Binding-site contacts:
Ligand atom C5 contacts residue TYR377 of chain 1.C at 3.9 Å (hydrophobic).
Ligand atom O5 contacts residue ILE316 of chain 1.C at 4.0 Å.
Ligand atom C6 contacts residue GLY378 of chain 1.C at 3.4 Å.
Ligand atom C3 contacts residue ARG318 of chain 1.C at 3.8 Å.
Ligand atom C7 contacts residue ASN317 of chain 1.C at 3.7 Å.
Ligand atom C7 contacts residue ASN124 of chain 1.D at 3.4 Å.
Ligand atom N2 contacts residue ASN124 of chain 1.D at 2.9 Å (h-bond).
Ligand atom O3 contacts residue GLN315 of chain 1.C at 3.0 Å (h-bond).
Ligand atom C1 contacts residue THR379 of chain 1.C at 3.8 Å.
Ligand atom O5 contacts residue TYR377 of chain 1.C at 3.9 Å.
Ligand atom O6 contacts residue THR379 of chain 1.C at 3.6 Å.
Ligand atom C4 contacts residue GLN315 of chain 1.C at 3.3 Å.
Ligand atom O4 contacts residue ASN317 of chain 1.C at 3.6 Å.
Ligand atom O2 contacts residue GLN315 of chain 1.C at 2.2 Å (h-bond).
Ligand atom O6 contacts residue TYR377 of chain 1.C at 3.4 Å.
Ligand atom N2 contacts residue ASN317 of chain 1.C at 3.3 Å (h-bond).
Ligand atom C3 contacts residue ASN317 of chain 1.C at 3.5 Å.
Ligand atom C5 contacts residue ASN124 of chain 1.D at 3.6 Å.
Ligand atom O6 contacts residue GLY378 of chain 1.C at 2.9 Å (h-bond).
Ligand atom O5 contacts residue THR379 of chain 1.C at 3.4 Å.
Ligand atom C1 contacts residue ASN124 of chain 1.D at 1.4 Å.
Ligand atom C6 contacts residue TYR377 of chain 1.C at 3.3 Å (hydrophobic).
Ligand atom C3 contacts residue GLN315 of chain 1.C at 3.7 Å.
Ligand atom O4 contacts residue ARG318 of chain 1.C at 3.3 Å (salt-bridge).
Ligand atom C8 contacts residue ASN317 of chain 1.C at 3.5 Å.
Ligand atom O2 contacts residue ILE316 of chain 1.C at 3.9 Å.
Ligand atom O2 contacts residue ARG318 of chain 1.C at 3.3 Å.
Ligand atom O5 contacts residue ASN124 of chain 1.D at 2.3 Å (h-bond).
Ligand atom O3 contacts residue GLN315 of chain 1.C at 3.7 Å.
Ligand atom C2 contacts residue ASN124 of chain 1.D at 2.3 Å.
Ligand atom O4 contacts residue GLN315 of chain 1.C at 3.8 Å.
Ligand atom C3 contacts residue GLN315 of chain 1.C at 3.4 Å.
Ligand atom C3 contacts residue ASN124 of chain 1.D at 3.7 Å.
Ligand atom O3 contacts residue ASN317 of chain 1.C at 3.0 Å (h-bond).
Ligand atom C2 contacts residue THR379 of chain 1.C at 3.7 Å.
Ligand atom C2 contacts residue GLN315 of chain 1.C at 3.4 Å.
Ligand atom O5 contacts residue GLY378 of chain 1.C at 3.2 Å.
Ligand atom O7 contacts residue ASN124 of chain 1.D at 3.4 Å (h-bond).
Ligand atom O3 contacts residue ILE316 of chain 1.C at 3.8 Å.
Ligand atom O4 contacts residue ARG318 of chain 1.C at 3.7 Å.

The protein below binds the small molecule below.
Small molecule (SMILES): CC(=O)N[C@H]1[C@H](O[C@H]2[C@H](O)[C@@H](NC(C)=O)CO[C@@H]2CO)O[C@H](CO)[C@@H](O[C@@H]2O[C@H](CO[C@H]3O[C@H](CO)[C@@H](O)[C@H](O)[C@@H]3O)[C@@H](O)[C@H](O[C@H]3O[C@H](CO)[C@@H](O)[C@H](O)[C@@H]3O)[C@@H]2O)[C@@H]1O

Sequence of chain 1.C:
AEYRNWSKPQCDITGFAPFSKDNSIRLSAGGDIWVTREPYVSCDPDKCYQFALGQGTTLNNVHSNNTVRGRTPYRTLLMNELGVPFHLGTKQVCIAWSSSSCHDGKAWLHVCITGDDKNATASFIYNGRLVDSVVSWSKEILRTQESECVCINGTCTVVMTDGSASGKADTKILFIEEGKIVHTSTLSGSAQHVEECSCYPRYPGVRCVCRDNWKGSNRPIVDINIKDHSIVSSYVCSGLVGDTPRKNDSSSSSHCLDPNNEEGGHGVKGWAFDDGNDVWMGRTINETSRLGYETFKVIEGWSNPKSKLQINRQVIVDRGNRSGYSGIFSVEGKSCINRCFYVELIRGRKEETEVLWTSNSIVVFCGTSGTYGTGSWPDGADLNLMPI

Sequence of chain 1.D:
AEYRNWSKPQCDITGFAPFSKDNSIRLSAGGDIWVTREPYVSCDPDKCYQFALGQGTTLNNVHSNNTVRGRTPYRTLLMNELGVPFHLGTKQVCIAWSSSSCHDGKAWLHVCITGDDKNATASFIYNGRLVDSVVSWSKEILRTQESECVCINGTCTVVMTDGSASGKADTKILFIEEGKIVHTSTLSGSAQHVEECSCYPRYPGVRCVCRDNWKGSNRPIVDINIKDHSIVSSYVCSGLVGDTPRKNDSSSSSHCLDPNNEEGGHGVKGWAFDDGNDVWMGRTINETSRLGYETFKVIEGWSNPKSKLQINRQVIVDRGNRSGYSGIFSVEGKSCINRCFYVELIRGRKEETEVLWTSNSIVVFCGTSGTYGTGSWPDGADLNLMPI